Sequence of chain 1.A:
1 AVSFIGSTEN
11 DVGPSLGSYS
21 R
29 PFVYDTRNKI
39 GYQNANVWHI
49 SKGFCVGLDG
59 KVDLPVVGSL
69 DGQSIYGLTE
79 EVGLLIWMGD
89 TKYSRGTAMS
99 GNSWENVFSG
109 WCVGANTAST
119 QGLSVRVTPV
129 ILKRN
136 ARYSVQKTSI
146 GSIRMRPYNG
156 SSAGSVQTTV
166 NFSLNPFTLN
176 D

The protein below binds the small molecule below.
Small molecule (SMILES): CO[C@@H]1O[C@H](CO)[C@H](O)[C@H](O[C@@H]2O[C@H](CO)[C@@H](O)[C@H](O)[C@H]2NC(C)=O)[C@H]1O

Binding-site contacts:
Ligand atom C1 contacts residue TRP109 of chain 1.A at 4.0 Å (hydrophobic).
Ligand atom C3 contacts residue SER117 of chain 1.A at 3.6 Å.
Ligand atom O7 contacts residue ASN44 of chain 1.A at 3.7 Å.
Ligand atom O4 contacts residue GLY120 of chain 1.A at 2.8 Å (h-bond).
Ligand atom C1 contacts residue SER117 of chain 1.A at 3.8 Å.
Ligand atom C6 contacts residue ASP88 of chain 1.A at 3.5 Å.
Ligand atom C3 contacts residue ALA43 of chain 1.A at 3.5 Å (hydrophobic).
Ligand atom O7 contacts residue THR118 of chain 1.A at 3.4 Å (h-bond).
Ligand atom C2 contacts residue THR118 of chain 1.A at 3.6 Å.
Ligand atom O6 contacts residue ASP88 of chain 1.A at 2.7 Å (salt-bridge).
Ligand atom C3 contacts residue GLY120 of chain 1.A at 3.7 Å.
Ligand atom C5 contacts residue TRP109 of chain 1.A at 3.5 Å (hydrophobic).
Ligand atom C5 contacts residue GLN119 of chain 1.A at 4.0 Å.
Ligand atom C1 contacts residue THR118 of chain 1.A at 3.5 Å.
Ligand atom O5 contacts residue TRP109 of chain 1.A at 3.9 Å.
Ligand atom N2 contacts residue ALA43 of chain 1.A at 3.9 Å.
Ligand atom O4 contacts residue THR89 of chain 1.A at 3.2 Å (h-bond).
Ligand atom C6 contacts residue GLN119 of chain 1.A at 3.8 Å.
Ligand atom O4 contacts residue GLN119 of chain 1.A at 3.1 Å (h-bond).
Ligand atom O3 contacts residue GLY120 of chain 1.A at 3.6 Å.
Ligand atom O4 contacts residue ASP88 of chain 1.A at 2.6 Å (salt-bridge).
Ligand atom O2 contacts residue SER117 of chain 1.A at 2.4 Å (h-bond).
Ligand atom N2 contacts residue THR118 of chain 1.A at 2.9 Å (h-bond).
Ligand atom N2 contacts residue SER117 of chain 1.A at 3.9 Å.
Ligand atom C4 contacts residue THR89 of chain 1.A at 3.6 Å.
Ligand atom C6 contacts residue PHE106 of chain 1.A at 4.0 Å (hydrophobic).
Ligand atom C3 contacts residue THR118 of chain 1.A at 3.2 Å.
Ligand atom C3 contacts residue THR89 of chain 1.A at 3.7 Å.
Ligand atom O3 contacts residue ALA43 of chain 1.A at 2.7 Å (h-bond).
Ligand atom C7 contacts residue THR118 of chain 1.A at 3.5 Å.
Ligand atom C5 contacts residue TRP109 of chain 1.A at 3.7 Å (hydrophobic).
Ligand atom C4 contacts residue ASP88 of chain 1.A at 3.5 Å.
Ligand atom O3 contacts residue SER117 of chain 1.A at 3.7 Å.
Ligand atom C5 contacts residue THR118 of chain 1.A at 3.6 Å.
Ligand atom C4 contacts residue GLY120 of chain 1.A at 3.8 Å.
Ligand atom C2 contacts residue SER117 of chain 1.A at 3.6 Å.
Ligand atom C4 contacts residue THR118 of chain 1.A at 3.9 Å.
Ligand atom C3 contacts residue TRP109 of chain 1.A at 3.6 Å (hydrophobic).
Ligand atom C6 contacts residue TRP109 of chain 1.A at 3.2 Å (hydrophobic).
Ligand atom O3 contacts residue THR89 of chain 1.A at 2.8 Å (h-bond).